Binding-site contacts:
Ligand atom CA contacts residue GLN95 of chain 6.C at 4.2 Å.
Ligand atom C contacts residue PHE264 of chain 6.A at 3.8 Å (hydrophobic).
Ligand atom CA contacts residue PHE264 of chain 6.A at 3.1 Å (hydrophobic).
Ligand atom OXT contacts residue CYS1 of chain 6.E at 2.7 Å (h-bond).
Ligand atom O contacts residue CYS1 of chain 6.E at 3.7 Å.
Ligand atom OXT contacts residue ASP235 of chain 6.C at 2.9 Å (salt-bridge).
Ligand atom O contacts residue ASP235 of chain 6.C at 4.5 Å.
Ligand atom N contacts residue MET247 of chain 6.A at 3.8 Å.
Ligand atom C contacts residue MET247 of chain 6.A at 3.9 Å (hydrophobic).
Ligand atom C contacts residue GLN95 of chain 6.C at 3.1 Å.
Ligand atom N contacts residue PHE264 of chain 6.A at 3.5 Å (h-bond).
Ligand atom N contacts residue CYS1 of chain 6.E at 1.3 Å.
Ligand atom CA contacts residue CYS265 of chain 6.A at 4.4 Å (hydrophobic).
Ligand atom CA contacts residue MET247 of chain 6.A at 4.1 Å (hydrophobic).
Ligand atom O contacts residue SER96 of chain 6.C at 3.6 Å.
Ligand atom CA contacts residue CYS1 of chain 6.E at 2.4 Å (hydrophobic).
Ligand atom OXT contacts residue GLN95 of chain 6.C at 2.7 Å (h-bond).
Ligand atom O contacts residue GLN95 of chain 6.C at 3.3 Å (h-bond).
Ligand atom OXT contacts residue PHE264 of chain 6.A at 4.2 Å.
Ligand atom C contacts residue ASP235 of chain 6.C at 4.0 Å.
Ligand atom C contacts residue CYS1 of chain 6.E at 2.8 Å (hydrophobic).
Ligand atom O contacts residue PHE264 of chain 6.A at 3.9 Å.
Ligand atom O contacts residue MET247 of chain 6.A at 3.4 Å (h-bond).

Sequence of chain 6.C:
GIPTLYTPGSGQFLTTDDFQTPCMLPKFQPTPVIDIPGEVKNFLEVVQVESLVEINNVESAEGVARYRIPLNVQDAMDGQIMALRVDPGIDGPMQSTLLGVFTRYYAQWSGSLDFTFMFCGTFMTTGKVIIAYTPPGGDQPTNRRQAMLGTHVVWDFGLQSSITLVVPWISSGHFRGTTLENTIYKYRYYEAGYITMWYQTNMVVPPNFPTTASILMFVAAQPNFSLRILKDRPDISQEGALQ

Sequence of chain 6.A:
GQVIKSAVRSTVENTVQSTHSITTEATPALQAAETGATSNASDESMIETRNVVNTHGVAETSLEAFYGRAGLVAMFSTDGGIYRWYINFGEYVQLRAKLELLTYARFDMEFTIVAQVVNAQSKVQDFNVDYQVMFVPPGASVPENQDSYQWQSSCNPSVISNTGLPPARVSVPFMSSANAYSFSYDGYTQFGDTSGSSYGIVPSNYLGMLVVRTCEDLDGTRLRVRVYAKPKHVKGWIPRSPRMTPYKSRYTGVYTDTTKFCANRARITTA

A protein and the small-molecule ligand that binds it are described below.
Small molecule (SMILES): NCC(=O)O